Sequence of chain 2.B:
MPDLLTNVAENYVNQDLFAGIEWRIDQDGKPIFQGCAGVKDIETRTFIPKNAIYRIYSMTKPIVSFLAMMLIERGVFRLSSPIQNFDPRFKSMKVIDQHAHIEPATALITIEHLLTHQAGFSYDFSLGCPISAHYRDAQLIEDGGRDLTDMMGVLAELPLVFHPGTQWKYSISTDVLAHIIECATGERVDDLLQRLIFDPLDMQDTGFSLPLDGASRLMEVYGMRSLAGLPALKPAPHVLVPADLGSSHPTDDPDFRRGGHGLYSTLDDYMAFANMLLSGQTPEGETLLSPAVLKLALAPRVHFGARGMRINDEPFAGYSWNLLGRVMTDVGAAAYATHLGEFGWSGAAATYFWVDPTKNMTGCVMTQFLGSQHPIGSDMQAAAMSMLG

Binding-site contacts:
Ligand atom C14 contacts residue LEU239 of chain 2.B at 3.6 Å (hydrophobic).
Ligand atom C01 contacts residue SER70 of chain 2.B at 3.9 Å.
Ligand atom C17 contacts residue ARG237 of chain 2.B at 3.5 Å.
Ligand atom C02 contacts residue SER70 of chain 2.B at 3.9 Å.
Ligand atom C09 contacts residue ILE153 of chain 2.B at 3.7 Å (hydrophobic).
Ligand atom O13 contacts residue TYR69 of chain 2.B at 3.3 Å.
Ligand atom C17 contacts residue SER238 of chain 2.B at 3.8 Å.
Ligand atom C02 contacts residue PHE137 of chain 2.B at 3.8 Å (hydrophobic).
Ligand atom C19 contacts residue PHE137 of chain 2.B at 3.9 Å (hydrophobic).
Ligand atom C01 contacts residue PHE137 of chain 2.B at 3.3 Å (hydrophobic).
Ligand atom C06 contacts residue PHE137 of chain 2.B at 3.5 Å (hydrophobic).
Ligand atom O05 contacts residue ALA360 of chain 2.B at 3.1 Å (h-bond).
Ligand atom C12 contacts residue TYR69 of chain 2.B at 3.6 Å (hydrophobic).
Ligand atom C01 contacts residue TYR182 of chain 2.B at 3.8 Å (hydrophobic).
Ligand atom C07 contacts residue ALA360 of chain 2.B at 3.7 Å (hydrophobic).
Ligand atom C02 contacts residue ALA360 of chain 2.B at 3.6 Å (hydrophobic).
Ligand atom C01 contacts residue GOL1 of chain 2.E at 3.7 Å.
Ligand atom C03 contacts residue ALA360 of chain 2.B at 3.1 Å (hydrophobic).
Ligand atom C10 contacts residue HIS273 of chain 2.B at 3.5 Å.
Ligand atom C11 contacts residue PHE137 of chain 2.B at 3.7 Å (hydrophobic).
Ligand atom C18 contacts residue ARG237 of chain 2.B at 3.4 Å.
Ligand atom C03 contacts residue GOL1 of chain 2.E at 3.1 Å.
Ligand atom C11 contacts residue TYR135 of chain 2.B at 3.7 Å (hydrophobic).
Ligand atom C09 contacts residue HIS273 of chain 2.B at 3.7 Å.
Ligand atom O05 contacts residue GLY359 of chain 2.B at 3.8 Å.
Ligand atom C07 contacts residue PHE137 of chain 2.B at 3.8 Å (hydrophobic).
Ligand atom O04 contacts residue ALA360 of chain 2.B at 3.0 Å (h-bond).
Ligand atom O04 contacts residue SER70 of chain 2.B at 2.5 Å (h-bond).
Ligand atom C16 contacts residue ARG237 of chain 2.B at 3.7 Å.
Ligand atom C03 contacts residue SER70 of chain 2.B at 3.1 Å.
Ligand atom O05 contacts residue SER70 of chain 2.B at 3.6 Å.
Ligand atom C08 contacts residue TYR69 of chain 2.B at 3.8 Å (hydrophobic).
Ligand atom O04 contacts residue TYR69 of chain 2.B at 3.4 Å.
Ligand atom C11 contacts residue SER70 of chain 2.B at 3.9 Å.
Ligand atom O04 contacts residue GOL1 of chain 2.E at 3.5 Å (h-bond).
Ligand atom C15 contacts residue LEU239 of chain 2.B at 3.8 Å (hydrophobic).
Ligand atom C19 contacts residue LEU239 of chain 2.B at 3.8 Å (hydrophobic).
Ligand atom O13 contacts residue LEU239 of chain 2.B at 3.6 Å.
Ligand atom C17 contacts residue LEU239 of chain 2.B at 3.8 Å (hydrophobic).
Ligand atom O05 contacts residue GOL1 of chain 2.E at 2.4 Å (h-bond).

A small-molecule ligand and the protein it binds are described below.
Small molecule (SMILES): C[C@H](C(=O)O)c1cccc(C(=O)c2ccccc2)c1